Sequence of chain 1.F:
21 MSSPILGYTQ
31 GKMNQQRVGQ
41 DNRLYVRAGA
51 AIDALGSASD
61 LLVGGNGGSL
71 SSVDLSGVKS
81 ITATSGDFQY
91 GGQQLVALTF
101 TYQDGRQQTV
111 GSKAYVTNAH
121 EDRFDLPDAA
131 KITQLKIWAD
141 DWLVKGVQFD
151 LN

Binding-site contacts:
Ligand atom O6 contacts residue ALA50 of chain 1.F at 3.5 Å (h-bond).
Ligand atom C5 contacts residue ASP53 of chain 1.F at 3.9 Å.
Ligand atom C6 contacts residue LEU143 of chain 1.F at 4.1 Å (hydrophobic).
Ligand atom O5 contacts residue ALA50 of chain 1.F at 2.7 Å (h-bond).
Ligand atom C4 contacts residue ASP53 of chain 1.F at 3.5 Å.
Ligand atom C3 contacts residue GLY68 of chain 1.F at 3.7 Å.
Ligand atom O6 contacts residue ASP53 of chain 1.F at 3.9 Å.
Ligand atom C5 contacts residue ALA50 of chain 1.F at 3.7 Å (hydrophobic).
Ligand atom O6 contacts residue ALA51 of chain 1.F at 2.7 Å (h-bond).
Ligand atom O6 contacts residue ILE52 of chain 1.F at 4.5 Å.
Ligand atom O6 contacts residue GLY49 of chain 1.F at 4.3 Å.
Ligand atom O5 contacts residue ALA51 of chain 1.F at 4.2 Å.
Ligand atom O4 contacts residue GLY68 of chain 1.F at 3.3 Å (h-bond).
Ligand atom C7 contacts residue TYR90 of chain 1.F at 3.7 Å (hydrophobic).
Ligand atom O4 contacts residue ASP53 of chain 1.F at 2.9 Å (salt-bridge).
Ligand atom O4 contacts residue GLY67 of chain 1.F at 3.6 Å.
Ligand atom C4 contacts residue GLY67 of chain 1.F at 4.2 Å.
Ligand atom O3 contacts residue GLY67 of chain 1.F at 4.0 Å.
Ligand atom O6 contacts residue LEU143 of chain 1.F at 3.8 Å.
Ligand atom C6 contacts residue ALA50 of chain 1.F at 3.5 Å (hydrophobic).
Ligand atom O2 contacts residue GLY68 of chain 1.F at 4.3 Å.
Ligand atom O2 contacts residue ALA50 of chain 1.F at 4.0 Å.
Ligand atom O5 contacts residue GLY49 of chain 1.F at 3.7 Å.
Ligand atom C6 contacts residue GLY49 of chain 1.F at 4.0 Å.
Ligand atom O2 contacts residue GLY49 of chain 1.F at 3.5 Å.
Ligand atom C1 contacts residue ALA50 of chain 1.F at 3.7 Å (hydrophobic).
Ligand atom C4 contacts residue GLY68 of chain 1.F at 3.3 Å.
Ligand atom C5 contacts residue GLY49 of chain 1.F at 4.3 Å.
Ligand atom O6 contacts residue PHE88 of chain 1.F at 3.6 Å.
Ligand atom C6 contacts residue ALA51 of chain 1.F at 3.6 Å (hydrophobic).
Ligand atom C6 contacts residue ASP53 of chain 1.F at 3.1 Å.
Ligand atom C2 contacts residue ALA50 of chain 1.F at 4.4 Å (hydrophobic).
Ligand atom O1 contacts residue ALA50 of chain 1.F at 4.3 Å.
Ligand atom C7 contacts residue ALA50 of chain 1.F at 3.9 Å (hydrophobic).
Ligand atom O3 contacts residue GLY68 of chain 1.F at 2.9 Å (h-bond).

The small molecule below binds the protein below.
Small molecule (SMILES): CO[C@H]1O[C@H](CO)[C@@H](O)[C@H](O)[C@@H]1O